A protein and the small-molecule ligand that binds it are described below.
Small molecule (SMILES): C[C@H](NC(=O)CNC(=O)c1cccc(Cl)c1)c1ccccc1

Sequence of chain 1.D:
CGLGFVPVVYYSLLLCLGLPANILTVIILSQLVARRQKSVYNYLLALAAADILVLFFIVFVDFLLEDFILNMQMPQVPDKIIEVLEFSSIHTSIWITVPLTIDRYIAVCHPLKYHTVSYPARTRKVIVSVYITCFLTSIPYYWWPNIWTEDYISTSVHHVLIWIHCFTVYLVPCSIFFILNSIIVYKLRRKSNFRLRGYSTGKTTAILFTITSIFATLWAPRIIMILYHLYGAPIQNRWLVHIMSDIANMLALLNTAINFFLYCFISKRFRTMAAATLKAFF

Binding-site contacts:
Ligand atom C5 contacts residue TRP382 of chain 1.D at 3.8 Å (hydrophobic).
Ligand atom C12 contacts residue ARG456 of chain 1.D at 3.5 Å.
Ligand atom C13 contacts residue ASN483 of chain 1.D at 4.0 Å.
Ligand atom C14 contacts residue PHE297 of chain 1.D at 4.0 Å (hydrophobic).
Ligand atom C11 contacts residue ILE292 of chain 1.D at 3.6 Å (hydrophobic).
Ligand atom C16 contacts residue ARG456 of chain 1.D at 3.4 Å.
Ligand atom CL1 contacts residue SER479 of chain 1.D at 3.4 Å.
Ligand atom C16 contacts residue ALA486 of chain 1.D at 3.7 Å (hydrophobic).
Ligand atom C11 contacts residue ILE324 of chain 1.D at 3.6 Å (hydrophobic).
Ligand atom C15 contacts residue LEU487 of chain 1.D at 3.7 Å (hydrophobic).
Ligand atom C10 contacts residue ILE324 of chain 1.D at 4.2 Å (hydrophobic).
Ligand atom C16 contacts residue TRP453 of chain 1.D at 3.9 Å (hydrophobic).
Ligand atom CL1 contacts residue VAL475 of chain 1.D at 4.2 Å.
Ligand atom C10 contacts residue ARG456 of chain 1.D at 3.5 Å.
Ligand atom C14 contacts residue LEU487 of chain 1.D at 3.6 Å (hydrophobic).
Ligand atom O2 contacts residue ARG456 of chain 1.D at 2.2 Å (salt-bridge).
Ligand atom C14 contacts residue ILE292 of chain 1.D at 4.2 Å (hydrophobic).
Ligand atom C14 contacts residue ASN483 of chain 1.D at 3.5 Å.
Ligand atom C9 contacts residue ARG456 of chain 1.D at 3.3 Å.
Ligand atom C13 contacts residue PHE297 of chain 1.D at 4.1 Å (hydrophobic).
Ligand atom C17 contacts residue ARG456 of chain 1.D at 3.2 Å.
Ligand atom C13 contacts residue ILE292 of chain 1.D at 3.8 Å (hydrophobic).
Ligand atom C17 contacts residue TRP453 of chain 1.D at 4.1 Å (hydrophobic).
Ligand atom C7 contacts residue TRP382 of chain 1.D at 3.8 Å (hydrophobic).
Ligand atom C6 contacts residue TRP378 of chain 1.D at 3.4 Å (hydrophobic).
Ligand atom O1 contacts residue TRP382 of chain 1.D at 3.4 Å.
Ligand atom C11 contacts residue GLU320 of chain 1.D at 3.8 Å.
Ligand atom N2 contacts residue ARG456 of chain 1.D at 3.9 Å.
Ligand atom N1 contacts residue TRP378 of chain 1.D at 3.6 Å.
Ligand atom C15 contacts residue ASN483 of chain 1.D at 3.4 Å.
Ligand atom C1 contacts residue ILE381 of chain 1.D at 4.0 Å (hydrophobic).
Ligand atom C7 contacts residue ASN483 of chain 1.D at 4.1 Å.
Ligand atom C1 contacts residue TRP378 of chain 1.D at 4.1 Å (hydrophobic).
Ligand atom O1 contacts residue ASN483 of chain 1.D at 3.0 Å (h-bond).
Ligand atom C16 contacts residue ASN483 of chain 1.D at 3.9 Å.
Ligand atom C2 contacts residue ILE381 of chain 1.D at 3.4 Å (hydrophobic).
Ligand atom C8 contacts residue GLU317 of chain 1.D at 4.0 Å.
Ligand atom N2 contacts residue GLU320 of chain 1.D at 3.9 Å.
Ligand atom C4 contacts residue TRP382 of chain 1.D at 3.7 Å (hydrophobic).
Ligand atom C15 contacts residue ALA486 of chain 1.D at 3.8 Å (hydrophobic).